Sequence of chain 1.B:
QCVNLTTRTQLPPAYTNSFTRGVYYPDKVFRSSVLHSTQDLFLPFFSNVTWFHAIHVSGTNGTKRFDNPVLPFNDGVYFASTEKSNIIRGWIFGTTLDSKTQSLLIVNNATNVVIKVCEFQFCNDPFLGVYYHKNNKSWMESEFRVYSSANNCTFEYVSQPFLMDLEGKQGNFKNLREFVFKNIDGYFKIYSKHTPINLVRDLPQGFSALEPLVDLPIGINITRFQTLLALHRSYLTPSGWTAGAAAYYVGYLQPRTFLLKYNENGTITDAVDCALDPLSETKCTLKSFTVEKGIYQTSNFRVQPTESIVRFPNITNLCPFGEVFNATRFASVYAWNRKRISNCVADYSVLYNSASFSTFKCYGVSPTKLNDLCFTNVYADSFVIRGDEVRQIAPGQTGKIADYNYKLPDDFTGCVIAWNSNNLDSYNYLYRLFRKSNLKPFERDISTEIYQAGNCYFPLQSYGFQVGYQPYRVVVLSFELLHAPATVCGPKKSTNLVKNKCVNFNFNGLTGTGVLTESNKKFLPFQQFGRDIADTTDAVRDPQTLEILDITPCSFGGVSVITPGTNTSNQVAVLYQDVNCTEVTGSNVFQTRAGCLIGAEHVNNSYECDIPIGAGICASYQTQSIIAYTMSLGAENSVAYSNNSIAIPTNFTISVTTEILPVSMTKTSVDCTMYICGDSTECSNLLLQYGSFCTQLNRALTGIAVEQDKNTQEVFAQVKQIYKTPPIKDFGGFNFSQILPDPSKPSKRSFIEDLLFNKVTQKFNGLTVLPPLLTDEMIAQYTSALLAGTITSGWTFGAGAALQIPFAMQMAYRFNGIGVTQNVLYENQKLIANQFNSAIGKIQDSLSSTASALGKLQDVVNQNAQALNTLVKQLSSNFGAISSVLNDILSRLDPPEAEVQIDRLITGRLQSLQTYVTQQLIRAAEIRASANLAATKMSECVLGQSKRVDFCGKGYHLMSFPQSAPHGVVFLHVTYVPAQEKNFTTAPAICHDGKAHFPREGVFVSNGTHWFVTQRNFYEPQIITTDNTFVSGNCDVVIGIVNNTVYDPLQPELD

A protein and the small-molecule ligand that binds it are described below.
Small molecule (SMILES): CC(=O)N[C@@H]1[C@@H](O)[C@H](O)[C@@H](CO)O[C@H]1O

Binding-site contacts:
Ligand atom C8 contacts residue PHE342 of chain 1.B at 4.4 Å (hydrophobic).
Ligand atom C7 contacts residue ASN343 of chain 1.B at 3.6 Å.
Ligand atom C2 contacts residue ASN343 of chain 1.B at 2.5 Å.
Ligand atom C3 contacts residue ASN343 of chain 1.B at 3.8 Å.
Ligand atom N2 contacts residue ASN343 of chain 1.B at 3.0 Å (h-bond).
Ligand atom N2 contacts residue GLY339 of chain 1.B at 4.2 Å.
Ligand atom O7 contacts residue PHE342 of chain 1.B at 4.2 Å.
Ligand atom C7 contacts residue GLY339 of chain 1.B at 4.3 Å.
Ligand atom C8 contacts residue PHE338 of chain 1.B at 3.6 Å (hydrophobic).
Ligand atom C1 contacts residue ASN343 of chain 1.B at 1.4 Å.
Ligand atom C5 contacts residue ASN343 of chain 1.B at 3.7 Å.
Ligand atom O5 contacts residue ASN343 of chain 1.B at 2.4 Å (h-bond).
Ligand atom O7 contacts residue ASN343 of chain 1.B at 3.9 Å.
Ligand atom C7 contacts residue PHE342 of chain 1.B at 4.5 Å (hydrophobic).
Ligand atom C8 contacts residue GLY339 of chain 1.B at 3.5 Å.
Ligand atom C4 contacts residue ASN343 of chain 1.B at 4.2 Å.